Sequence of chain 2.A:
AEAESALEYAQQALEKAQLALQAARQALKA

A small-molecule ligand and the protein it binds are described below.
Small molecule (SMILES): c12c3c4c5c1c1c6c7c2c2c8c3c3c9c4c4c%10c5c5c1c1c6c6c%11c7c2c2c7c8c3c3c8c9c4c4c9c%10c5c5c1c1c6c6c%11c2c2c7c3c3c8c4c4c9c5c1c1c6c2c3c41

Sequence of chain 1.B:
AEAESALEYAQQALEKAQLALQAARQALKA

Binding-site contacts:
Ligand atom C31 contacts residue GLU2 of chain 1.B at 3.7 Å.
Ligand atom C30 contacts residue ALA6 of chain 1.B at 3.6 Å (hydrophobic).
Ligand atom C50 contacts residue TYR9 of chain 1.B at 3.3 Å (hydrophobic).
Ligand atom C49 contacts residue SER5 of chain 1.B at 4.1 Å.
Ligand atom C15 contacts residue ALA23 of chain 2.A at 3.5 Å (hydrophobic).
Ligand atom C32 contacts residue TYR9 of chain 1.B at 3.7 Å (hydrophobic).
Ligand atom C30 contacts residue SER5 of chain 1.B at 3.7 Å.
Ligand atom C23 contacts residue ALA23 of chain 2.A at 4.0 Å (hydrophobic).
Ligand atom C47 contacts residue LEU19 of chain 2.A at 3.9 Å (hydrophobic).
Ligand atom C48 contacts residue ALA20 of chain 2.A at 3.8 Å (hydrophobic).
Ligand atom C10 contacts residue TYR9 of chain 1.B at 3.4 Å (hydrophobic).
Ligand atom C8 contacts residue ALA20 of chain 2.A at 3.9 Å (hydrophobic).
Ligand atom C42 contacts residue GLU2 of chain 1.B at 4.0 Å.
Ligand atom C18 contacts residue TYR9 of chain 1.B at 3.8 Å (hydrophobic).
Ligand atom C1 contacts residue LEU19 of chain 2.A at 3.5 Å (hydrophobic).
Ligand atom C46 contacts residue LEU19 of chain 2.A at 3.9 Å (hydrophobic).
Ligand atom C2 contacts residue LEU19 of chain 2.A at 3.3 Å (hydrophobic).
Ligand atom C3 contacts residue LEU19 of chain 2.A at 3.6 Å (hydrophobic).
Ligand atom C12 contacts residue ALA20 of chain 2.A at 4.2 Å (hydrophobic).
Ligand atom C31 contacts residue SER5 of chain 1.B at 4.1 Å.
Ligand atom C22 contacts residue GLU2 of chain 1.B at 4.1 Å.
Ligand atom C43 contacts residue SER5 of chain 1.B at 3.7 Å.
Ligand atom C11 contacts residue ALA23 of chain 2.A at 3.6 Å (hydrophobic).
Ligand atom C49 contacts residue TYR9 of chain 1.B at 3.8 Å (hydrophobic).
Ligand atom C9 contacts residue TYR9 of chain 1.B at 3.4 Å (hydrophobic).
Ligand atom C7 contacts residue TYR9 of chain 1.B at 4.2 Å (hydrophobic).
Ligand atom C48 contacts residue ALA6 of chain 1.B at 3.9 Å (hydrophobic).
Ligand atom C33 contacts residue TYR9 of chain 1.B at 4.0 Å (hydrophobic).
Ligand atom C39 contacts residue GLU2 of chain 1.B at 3.7 Å.
Ligand atom C48 contacts residue TYR9 of chain 1.B at 4.2 Å (hydrophobic).
Ligand atom C38 contacts residue GLU2 of chain 1.B at 4.0 Å.
Ligand atom C31 contacts residue ALA6 of chain 1.B at 3.7 Å (hydrophobic).
Ligand atom C28 contacts residue GLU2 of chain 1.B at 4.2 Å.
Ligand atom C22 contacts residue ALA6 of chain 1.B at 3.6 Å (hydrophobic).
Ligand atom C12 contacts residue ALA23 of chain 2.A at 4.1 Å (hydrophobic).
Ligand atom C8 contacts residue TYR9 of chain 1.B at 3.7 Å (hydrophobic).
Ligand atom C49 contacts residue ALA6 of chain 1.B at 3.8 Å (hydrophobic).
Ligand atom C12 contacts residue ALA6 of chain 1.B at 3.7 Å (hydrophobic).
Ligand atom C38 contacts residue SER5 of chain 1.B at 4.0 Å.
Ligand atom C37 contacts residue SER5 of chain 1.B at 3.7 Å.